Binding-site contacts:
Ligand atom O2 contacts residue GLY543 of chain 1.A at 3.4 Å.
Ligand atom C4' contacts residue LYS327 of chain 1.F at 3.4 Å.
Ligand atom O4 contacts residue ARG568 of chain 1.A at 3.2 Å.
Ligand atom C2 contacts residue ASP512 of chain 1.A at 3.4 Å.
Ligand atom OP2 contacts residue TYR514 of chain 1.A at 2.6 Å (h-bond).
Ligand atom OP1 contacts residue LYS327 of chain 1.F at 2.8 Å (salt-bridge).
Ligand atom O5' contacts residue TYR324 of chain 1.F at 2.8 Å (h-bond).
Ligand atom N3 contacts residue ASP512 of chain 1.A at 2.7 Å (salt-bridge).
Ligand atom C4 contacts residue SER329 of chain 1.F at 3.4 Å.
Ligand atom O2 contacts residue HIS325 of chain 1.F at 3.0 Å.
Ligand atom N3 contacts residue HIS544 of chain 1.A at 3.2 Å (h-bond).
Ligand atom O5' contacts residue HIS239 of chain 1.F at 3.3 Å (h-bond).
Ligand atom O4 contacts residue LYS326 of chain 1.F at 3.2 Å.
Ligand atom N4 contacts residue ASP512 of chain 1.A at 2.9 Å (salt-bridge).
Ligand atom C5 contacts residue SER329 of chain 1.F at 3.1 Å.
Ligand atom N7 contacts residue SER329 of chain 1.F at 3.1 Å (h-bond).
Ligand atom N4 contacts residue HIS544 of chain 1.A at 3.3 Å (h-bond).
Ligand atom N7 contacts residue ARG356 of chain 1.F at 2.9 Å (salt-bridge).
Ligand atom C6 contacts residue ASP238 of chain 1.F at 3.3 Å.
Ligand atom C8 contacts residue SER329 of chain 1.F at 3.3 Å.
Ligand atom O2 contacts residue ASP512 of chain 1.A at 3.3 Å (salt-bridge).
Ligand atom OP2 contacts residue SER329 of chain 1.F at 2.5 Å (h-bond).
Ligand atom O4' contacts residue PHE381 of chain 1.F at 3.4 Å.
Ligand atom O6 contacts residue ALA331 of chain 1.F at 2.8 Å (h-bond).
Ligand atom O4 contacts residue HIS325 of chain 1.F at 3.1 Å.
Ligand atom O5' contacts residue TYR514 of chain 1.A at 3.2 Å (h-bond).
Ligand atom O5' contacts residue LYS327 of chain 1.F at 3.1 Å (salt-bridge).
Ligand atom O4' contacts residue VAL328 of chain 1.F at 3.2 Å.
Ligand atom O3' contacts residue SER329 of chain 1.F at 3.3 Å (h-bond).
Ligand atom C2 contacts residue GLY543 of chain 1.A at 3.4 Å.
Ligand atom C7 contacts residue ASP238 of chain 1.F at 3.4 Å.
Ligand atom O5' contacts residue VAL328 of chain 1.F at 3.3 Å.
Ligand atom O4 contacts residue VAL569 of chain 1.A at 3.3 Å (h-bond).
Ligand atom C2 contacts residue HIS544 of chain 1.A at 3.4 Å.
Ligand atom C7 contacts residue ALA240 of chain 1.F at 3.3 Å (hydrophobic).
Ligand atom O5' contacts residue SER329 of chain 1.F at 3.4 Å (h-bond).
Ligand atom O2 contacts residue HIS544 of chain 1.A at 3.3 Å (h-bond).
Ligand atom C2 contacts residue PHE381 of chain 1.F at 3.4 Å (hydrophobic).
Ligand atom N4 contacts residue GLY543 of chain 1.A at 2.8 Å (h-bond).
Ligand atom O4' contacts residue GLY543 of chain 1.A at 3.1 Å (h-bond).

Sequence of chain 1.A:
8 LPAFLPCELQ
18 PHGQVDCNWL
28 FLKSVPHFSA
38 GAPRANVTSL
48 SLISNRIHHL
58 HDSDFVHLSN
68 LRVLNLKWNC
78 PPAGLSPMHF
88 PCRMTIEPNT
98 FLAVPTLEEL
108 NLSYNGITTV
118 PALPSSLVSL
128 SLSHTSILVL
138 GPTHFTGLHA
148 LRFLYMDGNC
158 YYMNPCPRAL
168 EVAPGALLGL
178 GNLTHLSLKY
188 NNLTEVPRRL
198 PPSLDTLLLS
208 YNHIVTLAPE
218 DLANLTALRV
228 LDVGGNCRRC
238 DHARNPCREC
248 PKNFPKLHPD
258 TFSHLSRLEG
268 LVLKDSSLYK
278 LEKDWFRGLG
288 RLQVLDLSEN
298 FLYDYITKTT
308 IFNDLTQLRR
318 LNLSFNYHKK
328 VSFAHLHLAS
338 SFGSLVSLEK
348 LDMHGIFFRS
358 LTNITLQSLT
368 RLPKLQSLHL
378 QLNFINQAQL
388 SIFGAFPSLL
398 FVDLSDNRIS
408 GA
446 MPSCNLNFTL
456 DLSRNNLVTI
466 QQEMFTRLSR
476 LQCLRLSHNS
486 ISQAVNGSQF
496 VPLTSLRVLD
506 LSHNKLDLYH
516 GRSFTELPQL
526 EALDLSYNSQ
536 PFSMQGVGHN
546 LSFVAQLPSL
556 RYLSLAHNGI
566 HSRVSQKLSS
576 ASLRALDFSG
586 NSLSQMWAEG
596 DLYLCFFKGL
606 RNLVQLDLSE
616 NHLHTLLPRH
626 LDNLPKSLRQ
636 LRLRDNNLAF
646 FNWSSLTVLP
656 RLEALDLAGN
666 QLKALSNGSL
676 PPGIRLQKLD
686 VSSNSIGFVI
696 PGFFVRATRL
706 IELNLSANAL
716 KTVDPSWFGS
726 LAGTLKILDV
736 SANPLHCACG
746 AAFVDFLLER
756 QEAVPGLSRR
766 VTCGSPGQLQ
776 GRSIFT

Sequence of chain 1.F:
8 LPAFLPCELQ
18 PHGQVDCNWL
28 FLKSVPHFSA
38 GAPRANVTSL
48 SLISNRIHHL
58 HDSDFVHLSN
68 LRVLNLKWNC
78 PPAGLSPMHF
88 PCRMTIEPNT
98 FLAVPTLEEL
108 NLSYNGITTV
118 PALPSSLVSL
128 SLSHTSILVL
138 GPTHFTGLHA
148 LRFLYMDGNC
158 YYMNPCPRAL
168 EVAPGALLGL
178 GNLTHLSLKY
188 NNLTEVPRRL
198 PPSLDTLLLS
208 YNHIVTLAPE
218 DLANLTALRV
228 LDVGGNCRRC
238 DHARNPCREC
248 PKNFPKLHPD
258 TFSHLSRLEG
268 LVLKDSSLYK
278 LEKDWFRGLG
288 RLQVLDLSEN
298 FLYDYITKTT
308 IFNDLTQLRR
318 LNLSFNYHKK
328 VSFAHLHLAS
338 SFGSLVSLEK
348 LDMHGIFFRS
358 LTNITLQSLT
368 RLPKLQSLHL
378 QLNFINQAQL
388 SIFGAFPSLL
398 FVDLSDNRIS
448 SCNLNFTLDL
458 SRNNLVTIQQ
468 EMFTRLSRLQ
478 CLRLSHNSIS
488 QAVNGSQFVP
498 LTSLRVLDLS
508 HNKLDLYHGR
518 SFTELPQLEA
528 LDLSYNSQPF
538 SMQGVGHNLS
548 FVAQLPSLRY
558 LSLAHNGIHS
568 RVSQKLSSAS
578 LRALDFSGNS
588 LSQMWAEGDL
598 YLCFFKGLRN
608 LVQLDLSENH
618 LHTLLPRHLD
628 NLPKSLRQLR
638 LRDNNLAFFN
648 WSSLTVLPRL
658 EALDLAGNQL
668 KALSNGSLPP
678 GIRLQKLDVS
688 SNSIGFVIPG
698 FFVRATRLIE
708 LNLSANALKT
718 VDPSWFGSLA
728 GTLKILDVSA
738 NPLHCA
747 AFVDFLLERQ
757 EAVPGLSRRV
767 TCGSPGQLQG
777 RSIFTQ

This small molecule binds to this protein.
Small molecule (SMILES): Cc1cn([C@H]2C[C@H](O[P](=O)(O)OC[C@H]3O[C@@H](n4cc(C)c(=O)[nH]c4=O)C[C@@H]3O)[C@@H](CO[P](=O)(O)O[C@H]3C[C@H](n4cnc5c(=O)nc(N)[nH]c54)O[C@@H]3CO[P](=O)(O)O[C@H]3C[C@H](n4ccc(N)nc4=O)O[C@@H]3CO[P](=O)(O)O[C@H]3C[C@H](n4cc(C)c(=O)[nH]c4=O)O[C@@H]3CO)O2)c(=O)[nH]c1=O